Sequence of chain 36.A:
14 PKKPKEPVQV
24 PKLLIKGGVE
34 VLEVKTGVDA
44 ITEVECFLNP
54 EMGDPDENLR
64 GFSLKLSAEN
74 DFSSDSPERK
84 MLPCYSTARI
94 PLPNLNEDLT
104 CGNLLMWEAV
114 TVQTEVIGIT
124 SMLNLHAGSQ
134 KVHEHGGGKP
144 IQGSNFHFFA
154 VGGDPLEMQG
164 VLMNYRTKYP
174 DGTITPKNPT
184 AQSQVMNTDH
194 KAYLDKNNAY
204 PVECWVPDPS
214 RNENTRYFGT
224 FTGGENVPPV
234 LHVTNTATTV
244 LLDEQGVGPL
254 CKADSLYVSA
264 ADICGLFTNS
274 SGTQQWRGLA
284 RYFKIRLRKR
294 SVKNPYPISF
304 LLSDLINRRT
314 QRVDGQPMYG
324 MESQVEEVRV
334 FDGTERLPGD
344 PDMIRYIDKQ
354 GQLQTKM

Sequence of chain 36.E:
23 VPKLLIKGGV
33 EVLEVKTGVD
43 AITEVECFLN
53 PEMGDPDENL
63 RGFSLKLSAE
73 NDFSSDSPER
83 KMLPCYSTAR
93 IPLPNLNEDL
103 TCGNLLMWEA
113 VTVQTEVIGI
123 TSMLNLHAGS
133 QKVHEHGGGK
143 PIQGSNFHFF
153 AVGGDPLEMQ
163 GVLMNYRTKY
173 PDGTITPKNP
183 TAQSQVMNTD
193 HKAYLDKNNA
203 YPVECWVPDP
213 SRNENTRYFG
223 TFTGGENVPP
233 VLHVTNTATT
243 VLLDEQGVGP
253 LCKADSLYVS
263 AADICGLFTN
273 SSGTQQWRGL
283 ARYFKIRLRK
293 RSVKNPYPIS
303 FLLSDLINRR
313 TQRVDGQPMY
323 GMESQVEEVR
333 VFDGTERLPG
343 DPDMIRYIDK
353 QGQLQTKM

Binding-site contacts:
Ligand atom C8 contacts residue GLN278 of chain 36.E at 3.7 Å.
Ligand atom O8 contacts residue GLN278 of chain 36.E at 3.5 Å (h-bond).
Ligand atom C6 contacts residue LYS68 of chain 36.E at 4.0 Å.
Ligand atom O1A contacts residue LYS68 of chain 36.E at 3.8 Å.
Ligand atom C1 contacts residue THR276 of chain 36.E at 3.3 Å.
Ligand atom C7 contacts residue LEU62 of chain 36.E at 3.8 Å (hydrophobic).
Ligand atom O8 contacts residue LYS68 of chain 36.E at 3.3 Å.
Ligand atom O1A contacts residue ASN272 of chain 36.E at 3.6 Å.
Ligand atom C9 contacts residue GLN278 of chain 36.E at 3.3 Å.
Ligand atom C9 contacts residue LEU67 of chain 36.E at 4.0 Å (hydrophobic).
Ligand atom C1 contacts residue LYS68 of chain 36.E at 3.8 Å.
Ligand atom O1B contacts residue LYS68 of chain 36.E at 3.1 Å.
Ligand atom C11 contacts residue PHE65 of chain 36.E at 3.7 Å (hydrophobic).
Ligand atom N5 contacts residue LEU62 of chain 36.E at 3.9 Å.
Ligand atom O1B contacts residue SER274 of chain 36.E at 3.3 Å (h-bond).
Ligand atom O8 contacts residue ASN272 of chain 36.E at 3.5 Å (h-bond).
Ligand atom O10 contacts residue LEU62 of chain 36.E at 2.8 Å.
Ligand atom C11 contacts residue PHE75 of chain 36.A at 3.5 Å (hydrophobic).
Ligand atom O9 contacts residue GLN278 of chain 36.E at 4.0 Å.
Ligand atom O9 contacts residue LEU67 of chain 36.E at 3.1 Å.
Ligand atom O10 contacts residue PHE75 of chain 36.A at 3.9 Å.
Ligand atom C7 contacts residue GLN278 of chain 36.E at 3.9 Å.
Ligand atom C10 contacts residue GLN278 of chain 36.E at 4.0 Å.
Ligand atom C11 contacts residue GLN278 of chain 36.E at 3.5 Å.
Ligand atom C11 contacts residue PHE270 of chain 36.E at 3.9 Å (hydrophobic).
Ligand atom C9 contacts residue LYS68 of chain 36.E at 3.8 Å.
Ligand atom C11 contacts residue HIS138 of chain 36.D at 3.5 Å.
Ligand atom C6 contacts residue ASN272 of chain 36.E at 3.7 Å.
Ligand atom C10 contacts residue LEU62 of chain 36.E at 3.1 Å (hydrophobic).
Ligand atom C11 contacts residue ASN272 of chain 36.E at 3.5 Å.
Ligand atom O1A contacts residue THR276 of chain 36.E at 2.6 Å (h-bond).
Ligand atom O8 contacts residue THR276 of chain 36.E at 4.0 Å.
Ligand atom C10 contacts residue ASN272 of chain 36.E at 3.9 Å.
Ligand atom N5 contacts residue GLN278 of chain 36.E at 3.7 Å.
Ligand atom O7 contacts residue LEU62 of chain 36.E at 3.3 Å.
Ligand atom O9 contacts residue LYS68 of chain 36.E at 2.9 Å (salt-bridge).
Ligand atom C11 contacts residue THR276 of chain 36.E at 3.4 Å.
Ligand atom C11 contacts residue LEU62 of chain 36.E at 3.5 Å (hydrophobic).
Ligand atom N5 contacts residue ASN272 of chain 36.E at 3.2 Å (h-bond).
Ligand atom O1B contacts residue THR276 of chain 36.E at 3.4 Å (h-bond).

A small-molecule ligand and the protein it binds are described below.
Small molecule (SMILES): CC(=O)N[C@H]1[C@H]([C@H](O)[C@H](O)CO)O[C@@](O[C@H](CO)[C@@H](O)[C@@H]2O[C@@H](C(=O)O)C[C@H](O)[C@H]2NC(C)=O)(C(=O)O)C[C@@H]1O

Sequence of chain 36.D:
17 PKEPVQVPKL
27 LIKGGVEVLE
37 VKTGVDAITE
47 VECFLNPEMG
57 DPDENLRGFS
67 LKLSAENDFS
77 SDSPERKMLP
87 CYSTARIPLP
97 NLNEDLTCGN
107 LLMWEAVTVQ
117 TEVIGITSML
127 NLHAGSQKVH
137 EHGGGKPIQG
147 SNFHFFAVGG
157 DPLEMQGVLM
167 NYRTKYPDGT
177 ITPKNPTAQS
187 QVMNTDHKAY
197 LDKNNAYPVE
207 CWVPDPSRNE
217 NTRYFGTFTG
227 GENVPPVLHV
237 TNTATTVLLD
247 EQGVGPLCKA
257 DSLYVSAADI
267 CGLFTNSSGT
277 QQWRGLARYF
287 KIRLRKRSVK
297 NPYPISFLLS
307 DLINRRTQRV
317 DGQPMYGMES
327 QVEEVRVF